Binding-site contacts:
Ligand atom C2' contacts residue MET180 of chain 1.B at 3.5 Å (hydrophobic).
Ligand atom C8 contacts residue THR90 of chain 1.B at 3.6 Å.
Ligand atom O2' contacts residue GLU181 of chain 1.B at 2.6 Å (salt-bridge).
Ligand atom N7 contacts residue ASP204 of chain 1.B at 2.9 Å (salt-bridge).
Ligand atom C6 contacts residue PHE159 of chain 1.B at 3.6 Å (hydrophobic).
Ligand atom N3 contacts residue MET180 of chain 1.B at 3.5 Å.
Ligand atom N4' contacts residue THR90 of chain 1.B at 3.3 Å (h-bond).
Ligand atom O5' contacts residue HIS4 of chain 1.A at 3.2 Å (h-bond).
Ligand atom O3' contacts residue MET64 of chain 1.B at 3.6 Å.
Ligand atom N7 contacts residue SER203 of chain 1.B at 3.5 Å (h-bond).
Ligand atom C1' contacts residue THR90 of chain 1.B at 3.1 Å.
Ligand atom C4 contacts residue VAL178 of chain 1.B at 3.7 Å (hydrophobic).
Ligand atom C4' contacts residue PO41 of chain 1.G at 3.2 Å.
Ligand atom O2' contacts residue ARG87 of chain 1.B at 3.4 Å (salt-bridge).
Ligand atom C3' contacts residue GLU181 of chain 1.B at 3.5 Å.
Ligand atom O2' contacts residue GLU179 of chain 1.B at 3.5 Å.
Ligand atom C1' contacts residue PO41 of chain 1.G at 3.4 Å.
Ligand atom N6 contacts residue ASP204 of chain 1.B at 3.0 Å (salt-bridge).
Ligand atom O3' contacts residue PO41 of chain 1.G at 2.5 Å (h-bond).
Ligand atom O3' contacts residue GLU181 of chain 1.B at 2.6 Å (salt-bridge).
Ligand atom C5 contacts residue PHE159 of chain 1.B at 3.7 Å (hydrophobic).
Ligand atom O2' contacts residue PO41 of chain 1.G at 3.2 Å (h-bond).
Ligand atom C5 contacts residue ASP204 of chain 1.B at 3.7 Å.
Ligand atom N4' contacts residue ARG43 of chain 1.A at 3.7 Å.
Ligand atom C9 contacts residue THR90 of chain 1.B at 3.5 Å.
Ligand atom N7 contacts residue CYS91 of chain 1.B at 3.5 Å.
Ligand atom C8 contacts residue SER203 of chain 1.B at 3.4 Å.
Ligand atom C5' contacts residue ARG43 of chain 1.A at 3.7 Å.
Ligand atom O2' contacts residue MET180 of chain 1.B at 3.0 Å (h-bond).
Ligand atom N1 contacts residue PHE159 of chain 1.B at 3.6 Å.
Ligand atom N7 contacts residue GLY92 of chain 1.B at 3.6 Å.
Ligand atom C5' contacts residue MET64 of chain 1.B at 3.4 Å (hydrophobic).
Ligand atom N3 contacts residue GLU179 of chain 1.B at 3.7 Å.
Ligand atom C4' contacts residue ARG43 of chain 1.A at 3.4 Å.
Ligand atom N4' contacts residue PO41 of chain 1.G at 3.1 Å (h-bond).
Ligand atom C3' contacts residue PO41 of chain 1.G at 3.5 Å.
Ligand atom C2 contacts residue PHE159 of chain 1.B at 3.5 Å (hydrophobic).
Ligand atom C8 contacts residue CYS91 of chain 1.B at 3.6 Å (hydrophobic).
Ligand atom C5' contacts residue HIS4 of chain 1.A at 3.3 Å.
Ligand atom O5' contacts residue PHE159 of chain 1.B at 3.2 Å.

Sequence of chain 1.A:
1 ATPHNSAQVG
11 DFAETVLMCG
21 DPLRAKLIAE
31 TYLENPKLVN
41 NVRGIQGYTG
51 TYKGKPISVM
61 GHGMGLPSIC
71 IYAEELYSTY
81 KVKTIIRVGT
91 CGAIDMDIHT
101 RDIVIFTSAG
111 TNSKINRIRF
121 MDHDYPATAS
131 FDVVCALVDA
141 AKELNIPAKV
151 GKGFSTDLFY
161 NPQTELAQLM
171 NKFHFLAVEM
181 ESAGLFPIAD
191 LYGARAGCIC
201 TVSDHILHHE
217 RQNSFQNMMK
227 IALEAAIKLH

Sequence of chain 1.B:
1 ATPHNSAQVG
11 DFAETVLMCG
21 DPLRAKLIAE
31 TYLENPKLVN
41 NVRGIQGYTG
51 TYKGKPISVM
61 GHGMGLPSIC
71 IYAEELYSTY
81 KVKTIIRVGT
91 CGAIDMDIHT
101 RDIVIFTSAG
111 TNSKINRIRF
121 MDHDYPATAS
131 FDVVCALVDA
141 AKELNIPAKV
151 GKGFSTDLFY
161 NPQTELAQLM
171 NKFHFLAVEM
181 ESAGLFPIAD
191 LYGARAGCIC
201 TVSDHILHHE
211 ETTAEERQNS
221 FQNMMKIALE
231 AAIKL

This small molecule binds to this protein.
Small molecule (SMILES): Nc1ncnc2c([C@@H]3N[C@H](CO)[C@@H](O)[C@H]3O)c[nH]c12